A protein and the small-molecule ligand that binds it are described below.
Small molecule (SMILES): Nc1ncnc2c1ncn2[C@H]1C[C@H](O[P](=O)(O)OC[C@H]2O[C@@H](n3cnc4c(N)ncnc43)C[C@@H]2O)[C@@H](CO[P](=O)(O)O[C@H]2C[C@H](n3cnc4c(N)ncnc43)O[C@@H]2COP(=O)=O)O1

Sequence of chain 1.C:
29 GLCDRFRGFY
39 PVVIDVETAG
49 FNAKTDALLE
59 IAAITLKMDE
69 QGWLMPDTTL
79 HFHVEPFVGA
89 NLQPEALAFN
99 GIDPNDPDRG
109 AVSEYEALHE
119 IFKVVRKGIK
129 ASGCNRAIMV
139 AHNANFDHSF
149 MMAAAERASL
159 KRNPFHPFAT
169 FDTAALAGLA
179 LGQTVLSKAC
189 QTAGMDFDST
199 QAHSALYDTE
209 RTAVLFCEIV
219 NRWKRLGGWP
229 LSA

Sequence of chain 1.D:
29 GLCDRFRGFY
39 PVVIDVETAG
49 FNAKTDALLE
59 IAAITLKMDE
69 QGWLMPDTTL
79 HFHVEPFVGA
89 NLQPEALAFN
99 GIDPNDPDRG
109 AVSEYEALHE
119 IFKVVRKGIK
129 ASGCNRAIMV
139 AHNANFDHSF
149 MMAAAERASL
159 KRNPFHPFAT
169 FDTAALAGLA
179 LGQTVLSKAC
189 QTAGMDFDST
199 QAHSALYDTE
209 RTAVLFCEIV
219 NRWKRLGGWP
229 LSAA

Binding-site contacts:
Ligand atom N6 contacts residue PHE49 of chain 1.D at 3.6 Å.
Ligand atom OP2 contacts residue HIS201 of chain 1.D at 3.6 Å.
Ligand atom C4 contacts residue PHE49 of chain 1.D at 3.4 Å (hydrophobic).
Ligand atom C2' contacts residue THR46 of chain 1.D at 3.6 Å.
Ligand atom OP1 contacts residue MG1 of chain 1.P at 2.7 Å.
Ligand atom N6 contacts residue PHE166 of chain 1.C at 3.4 Å.
Ligand atom O3' contacts residue ASN98 of chain 1.D at 3.1 Å (h-bond).
Ligand atom N1 contacts residue PHE49 of chain 1.D at 3.2 Å.
Ligand atom O4' contacts residue PHE144 of chain 1.D at 3.3 Å.
Ligand atom N7 contacts residue PHE97 of chain 1.D at 3.4 Å.
Ligand atom C5 contacts residue PHE166 of chain 1.C at 3.6 Å (hydrophobic).
Ligand atom C3' contacts residue GLU45 of chain 1.D at 3.5 Å.
Ligand atom O5' contacts residue ASN141 of chain 1.D at 3.4 Å (h-bond).
Ligand atom OP1 contacts residue LEU184 of chain 1.D at 3.0 Å (h-bond).
Ligand atom N6 contacts residue PHE97 of chain 1.D at 3.5 Å.
Ligand atom O3' contacts residue MG1 of chain 1.P at 2.5 Å.
Ligand atom O3' contacts residue GLU45 of chain 1.D at 2.7 Å (salt-bridge).
Ligand atom O5' contacts residue HIS140 of chain 1.D at 3.6 Å.
Ligand atom N9 contacts residue PHE49 of chain 1.D at 3.4 Å.
Ligand atom C4' contacts residue THR46 of chain 1.D at 3.5 Å.
Ligand atom OP1 contacts residue HIS140 of chain 1.D at 3.5 Å.
Ligand atom C2' contacts residue PHE144 of chain 1.D at 3.5 Å (hydrophobic).
Ligand atom C5 contacts residue PHE49 of chain 1.D at 3.6 Å (hydrophobic).
Ligand atom C6 contacts residue PHE49 of chain 1.D at 3.4 Å (hydrophobic).
Ligand atom C6 contacts residue PHE97 of chain 1.D at 3.4 Å (hydrophobic).
Ligand atom P contacts residue MG1 of chain 1.P at 3.2 Å.
Ligand atom N3 contacts residue VAL183 of chain 1.D at 3.4 Å.
Ligand atom O3' contacts residue THR46 of chain 1.D at 3.1 Å (h-bond).
Ligand atom C8 contacts residue PHE166 of chain 1.C at 3.6 Å (hydrophobic).
Ligand atom C8 contacts residue PHE97 of chain 1.D at 3.6 Å (hydrophobic).
Ligand atom C2' contacts residue VAL183 of chain 1.D at 3.6 Å (hydrophobic).
Ligand atom O4' contacts residue ASN141 of chain 1.D at 3.1 Å (h-bond).
Ligand atom C8 contacts residue PHE144 of chain 1.D at 3.3 Å (hydrophobic).
Ligand atom OP1 contacts residue MG1 of chain 1.L at 2.3 Å.
Ligand atom O4' contacts residue THR46 of chain 1.D at 3.6 Å (h-bond).
Ligand atom C6 contacts residue PHE166 of chain 1.C at 3.4 Å (hydrophobic).
Ligand atom OP1 contacts residue HIS164 of chain 1.C at 2.9 Å (h-bond).
Ligand atom OP1 contacts residue VAL183 of chain 1.D at 3.3 Å.
Ligand atom N7 contacts residue PHE166 of chain 1.C at 3.3 Å.
Ligand atom N3 contacts residue PHE49 of chain 1.D at 3.5 Å.